Sequence of chain 1.C:
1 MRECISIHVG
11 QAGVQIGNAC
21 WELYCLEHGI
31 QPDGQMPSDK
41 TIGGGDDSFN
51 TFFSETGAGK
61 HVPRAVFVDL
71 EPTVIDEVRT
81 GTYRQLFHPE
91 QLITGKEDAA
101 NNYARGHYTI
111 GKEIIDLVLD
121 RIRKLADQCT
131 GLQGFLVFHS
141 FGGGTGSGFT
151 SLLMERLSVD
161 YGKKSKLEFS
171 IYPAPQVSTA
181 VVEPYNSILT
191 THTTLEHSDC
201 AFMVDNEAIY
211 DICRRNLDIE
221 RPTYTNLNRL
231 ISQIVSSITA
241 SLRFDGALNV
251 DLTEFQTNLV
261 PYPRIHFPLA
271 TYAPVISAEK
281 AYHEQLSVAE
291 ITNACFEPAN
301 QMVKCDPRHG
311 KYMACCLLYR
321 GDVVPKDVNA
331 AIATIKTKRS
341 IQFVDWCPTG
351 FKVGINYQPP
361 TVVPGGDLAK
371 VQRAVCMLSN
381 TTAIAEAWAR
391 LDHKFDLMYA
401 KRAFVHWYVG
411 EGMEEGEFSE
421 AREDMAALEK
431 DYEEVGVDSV

Sequence of chain 1.D:
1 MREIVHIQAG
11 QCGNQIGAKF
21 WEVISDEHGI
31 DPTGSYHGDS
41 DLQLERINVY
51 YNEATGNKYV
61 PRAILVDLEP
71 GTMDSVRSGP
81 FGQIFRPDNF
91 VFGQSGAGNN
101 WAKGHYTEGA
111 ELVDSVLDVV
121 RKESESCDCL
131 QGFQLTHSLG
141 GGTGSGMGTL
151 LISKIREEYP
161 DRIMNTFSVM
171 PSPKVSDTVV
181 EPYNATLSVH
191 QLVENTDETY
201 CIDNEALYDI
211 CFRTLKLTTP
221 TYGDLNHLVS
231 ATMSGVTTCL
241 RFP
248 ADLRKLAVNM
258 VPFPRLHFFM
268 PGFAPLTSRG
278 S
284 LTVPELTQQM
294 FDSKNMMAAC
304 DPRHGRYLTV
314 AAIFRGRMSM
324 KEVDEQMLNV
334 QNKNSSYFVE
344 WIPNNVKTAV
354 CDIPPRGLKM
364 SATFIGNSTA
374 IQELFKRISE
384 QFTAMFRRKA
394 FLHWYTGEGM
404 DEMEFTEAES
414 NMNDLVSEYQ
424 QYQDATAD

Binding-site contacts:
Ligand atom O02 contacts residue ASN165 of chain 1.D at 3.0 Å (h-bond).
Ligand atom O04 contacts residue THR237 of chain 1.D at 3.7 Å.
Ligand atom N05 contacts residue GLU198 of chain 1.D at 3.1 Å (salt-bridge).
Ligand atom C19 contacts residue THR351 of chain 1.D at 3.4 Å.
Ligand atom C03 contacts residue ASN165 of chain 1.D at 3.5 Å.
Ligand atom C11 contacts residue CYS239 of chain 1.D at 3.2 Å (hydrophobic).
Ligand atom N05 contacts residue LEU250 of chain 1.D at 3.5 Å.
Ligand atom C13 contacts residue ALA314 of chain 1.D at 3.6 Å (hydrophobic).
Ligand atom C11 contacts residue VAL236 of chain 1.D at 3.2 Å (hydrophobic).
Ligand atom O02 contacts residue LEU250 of chain 1.D at 3.7 Å.
Ligand atom C06 contacts residue GLU198 of chain 1.D at 3.3 Å.
Ligand atom N07 contacts residue GLU198 of chain 1.D at 2.9 Å (salt-bridge).
Ligand atom C14 contacts residue LEU253 of chain 1.D at 3.6 Å (hydrophobic).
Ligand atom N07 contacts residue TYR200 of chain 1.D at 3.1 Å (h-bond).
Ligand atom C19 contacts residue ALA352 of chain 1.D at 3.3 Å (hydrophobic).
Ligand atom N10 contacts residue TYR200 of chain 1.D at 3.4 Å (h-bond).
Ligand atom C09 contacts residue LEU253 of chain 1.D at 3.6 Å (hydrophobic).
Ligand atom C01 contacts residue GLN134 of chain 1.D at 2.9 Å.
Ligand atom C18 contacts residue ALA352 of chain 1.D at 3.6 Å (hydrophobic).
Ligand atom C20 contacts residue LYS350 of chain 1.D at 3.6 Å.
Ligand atom N05 contacts residue ASN165 of chain 1.D at 3.1 Å (h-bond).
Ligand atom N10 contacts residue VAL236 of chain 1.D at 3.0 Å (h-bond).
Ligand atom N05 contacts residue TYR200 of chain 1.D at 3.3 Å (h-bond).
Ligand atom C03 contacts residue LEU240 of chain 1.D at 3.8 Å (hydrophobic).
Ligand atom C08 contacts residue TYR200 of chain 1.D at 3.6 Å (hydrophobic).
Ligand atom O16 contacts residue ILE316 of chain 1.D at 3.8 Å.
Ligand atom O16 contacts residue CYS239 of chain 1.D at 3.5 Å (h-bond).
Ligand atom C06 contacts residue TYR200 of chain 1.D at 3.0 Å (hydrophobic).
Ligand atom C15 contacts residue CYS239 of chain 1.D at 3.7 Å (hydrophobic).
Ligand atom C09 contacts residue VAL236 of chain 1.D at 3.3 Å (hydrophobic).
Ligand atom C19 contacts residue ALA315 of chain 1.D at 3.2 Å (hydrophobic).
Ligand atom O04 contacts residue VAL236 of chain 1.D at 3.4 Å (h-bond).
Ligand atom C03 contacts residue TYR200 of chain 1.D at 3.7 Å (hydrophobic).
Ligand atom C08 contacts residue LEU253 of chain 1.D at 3.6 Å (hydrophobic).
Ligand atom C19 contacts residue LYS350 of chain 1.D at 3.5 Å.
Ligand atom C03 contacts residue LEU250 of chain 1.D at 3.5 Å (hydrophobic).
Ligand atom C20 contacts residue THR351 of chain 1.D at 3.8 Å.
Ligand atom O04 contacts residue LEU240 of chain 1.D at 3.0 Å.
Ligand atom N07 contacts residue LEU253 of chain 1.D at 3.7 Å.
Ligand atom C18 contacts residue ALA315 of chain 1.D at 3.3 Å (hydrophobic).

This protein binds this small molecule.
Small molecule (SMILES): COC(=O)Nc1nc2ccc(C(=O)c3ccccc3)cc2[nH]1